Sequence of chain 1.A:
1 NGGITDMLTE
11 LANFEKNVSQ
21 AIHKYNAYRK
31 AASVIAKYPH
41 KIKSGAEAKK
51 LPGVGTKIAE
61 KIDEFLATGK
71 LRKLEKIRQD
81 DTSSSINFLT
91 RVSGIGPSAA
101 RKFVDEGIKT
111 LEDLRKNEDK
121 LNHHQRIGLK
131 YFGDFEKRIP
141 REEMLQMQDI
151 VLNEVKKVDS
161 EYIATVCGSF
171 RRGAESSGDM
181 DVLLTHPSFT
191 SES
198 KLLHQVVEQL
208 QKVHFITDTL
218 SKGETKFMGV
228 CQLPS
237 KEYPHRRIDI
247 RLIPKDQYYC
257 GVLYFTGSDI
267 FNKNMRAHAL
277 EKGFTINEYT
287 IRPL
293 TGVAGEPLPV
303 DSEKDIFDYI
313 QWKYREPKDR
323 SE

Binding-site contacts:
Ligand atom C2' contacts residue ASP265 of chain 1.A at 3.6 Å.
Ligand atom C4' contacts residue PHE261 of chain 1.A at 3.6 Å (hydrophobic).
Ligand atom C2 contacts residue TYR260 of chain 1.A at 3.8 Å (hydrophobic).
Ligand atom O2A contacts residue NA1 of chain 1.G at 3.7 Å.
Ligand atom N3A contacts residue MG1 of chain 1.F at 3.8 Å.
Ligand atom O4' contacts residue PHE261 of chain 1.A at 3.7 Å.
Ligand atom O1A contacts residue NA1 of chain 1.G at 2.4 Å (h-bond).
Ligand atom PG contacts residue MG1 of chain 1.F at 3.5 Å.
Ligand atom PA contacts residue MG1 of chain 1.F at 3.4 Å.
Ligand atom O3B contacts residue MG1 of chain 1.F at 3.8 Å.
Ligand atom O1B contacts residue MG1 of chain 1.F at 2.2 Å.
Ligand atom PG contacts residue SER169 of chain 1.A at 3.4 Å.
Ligand atom O3' contacts residue GLY263 of chain 1.A at 3.1 Å.
Ligand atom O2G contacts residue SER169 of chain 1.A at 2.6 Å (h-bond).
Ligand atom O3' contacts residue THR262 of chain 1.A at 3.1 Å (h-bond).
Ligand atom O1A contacts residue MG1 of chain 1.F at 2.2 Å.
Ligand atom C5 contacts residue ASP265 of chain 1.A at 3.8 Å.
Ligand atom O2G contacts residue SER177 of chain 1.A at 3.8 Å.
Ligand atom O1A contacts residue ASP181 of chain 1.A at 3.0 Å (salt-bridge).
Ligand atom O2B contacts residue SER169 of chain 1.A at 3.7 Å.
Ligand atom O3' contacts residue PHE261 of chain 1.A at 3.5 Å (h-bond).
Ligand atom O1G contacts residue SER169 of chain 1.A at 3.7 Å.
Ligand atom O1A contacts residue ASP179 of chain 1.A at 3.1 Å (salt-bridge).
Ligand atom N2 contacts residue TYR260 of chain 1.A at 2.8 Å (h-bond).
Ligand atom O3' contacts residue ARG172 of chain 1.A at 3.8 Å.
Ligand atom PB contacts residue SER169 of chain 1.A at 3.8 Å.
Ligand atom O1G contacts residue MG1 of chain 1.F at 2.1 Å.
Ligand atom C5' contacts residue ASP181 of chain 1.A at 3.8 Å.
Ligand atom O1G contacts residue ASP179 of chain 1.A at 2.6 Å (salt-bridge).
Ligand atom PG contacts residue GLY178 of chain 1.A at 3.8 Å.
Ligand atom O1B contacts residue ASP181 of chain 1.A at 3.1 Å (salt-bridge).
Ligand atom C2' contacts residue TYR260 of chain 1.A at 3.7 Å (hydrophobic).
Ligand atom O5' contacts residue NA1 of chain 1.G at 3.7 Å.
Ligand atom O3B contacts residue SER169 of chain 1.A at 3.5 Å (h-bond).
Ligand atom O2G contacts residue GLY178 of chain 1.A at 3.1 Å (h-bond).
Ligand atom O2B contacts residue ARG172 of chain 1.A at 2.7 Å (salt-bridge).
Ligand atom O1B contacts residue SER169 of chain 1.A at 3.0 Å (h-bond).
Ligand atom PB contacts residue MG1 of chain 1.F at 3.3 Å.
Ligand atom O1B contacts residue GLY168 of chain 1.A at 3.1 Å.
Ligand atom PA contacts residue NA1 of chain 1.G at 3.4 Å.

A protein and the small-molecule ligand that binds it are described below.
Small molecule (SMILES): Nc1nc2c(ncn2[C@H]2C[C@H](O)[C@@H](CO[P](=O)(O)N[P](=O)(O)OP(=O)(O)O)O2)c(=O)[nH]1